Sequence of chain 56.C:
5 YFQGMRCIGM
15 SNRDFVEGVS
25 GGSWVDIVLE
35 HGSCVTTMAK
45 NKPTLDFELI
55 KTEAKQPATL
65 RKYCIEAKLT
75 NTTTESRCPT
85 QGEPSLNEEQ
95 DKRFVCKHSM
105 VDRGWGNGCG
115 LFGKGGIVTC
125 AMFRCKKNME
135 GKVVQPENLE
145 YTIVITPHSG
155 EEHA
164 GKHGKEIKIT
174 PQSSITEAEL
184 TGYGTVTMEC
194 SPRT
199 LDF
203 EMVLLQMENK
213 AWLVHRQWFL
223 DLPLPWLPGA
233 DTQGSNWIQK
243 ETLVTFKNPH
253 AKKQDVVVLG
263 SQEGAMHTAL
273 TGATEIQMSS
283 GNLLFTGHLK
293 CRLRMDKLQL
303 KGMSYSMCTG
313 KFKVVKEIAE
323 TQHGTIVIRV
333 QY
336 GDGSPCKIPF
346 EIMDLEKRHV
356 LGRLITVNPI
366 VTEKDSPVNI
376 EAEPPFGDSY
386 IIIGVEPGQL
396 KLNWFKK

Binding-site contacts:
Ligand atom C8 contacts residue MET126 of chain 56.C at 3.7 Å (hydrophobic).
Ligand atom O7 contacts residue MET126 of chain 56.C at 3.1 Å.
Ligand atom C6 contacts residue ASN75 of chain 56.C at 3.8 Å.
Ligand atom C7 contacts residue MET126 of chain 56.C at 3.8 Å (hydrophobic).
Ligand atom N2 contacts residue ASN75 of chain 56.C at 3.0 Å (h-bond).
Ligand atom O5 contacts residue ASN75 of chain 56.C at 2.1 Å (h-bond).
Ligand atom O5 contacts residue THR48 of chain 56.D at 4.0 Å.
Ligand atom O4 contacts residue NAG1 of chain 56.T at 1.6 Å.
Ligand atom C6 contacts residue THR48 of chain 56.D at 4.4 Å.
Ligand atom O6 contacts residue NAG1 of chain 56.T at 4.1 Å.
Ligand atom C5 contacts residue ASN75 of chain 56.C at 3.2 Å.
Ligand atom C1 contacts residue ASN75 of chain 56.C at 1.3 Å.
Ligand atom C4 contacts residue NAG1 of chain 56.T at 2.9 Å.
Ligand atom C2 contacts residue ASN75 of chain 56.C at 2.6 Å.
Ligand atom C8 contacts residue ASN75 of chain 56.C at 3.0 Å.
Ligand atom C4 contacts residue ASN75 of chain 56.C at 4.0 Å.
Ligand atom O6 contacts residue CYS45 of chain 56.D at 3.4 Å (h-bond).
Ligand atom O3 contacts residue NAG1 of chain 56.T at 2.4 Å (h-bond).
Ligand atom C3 contacts residue NAG1 of chain 56.T at 3.3 Å.
Ligand atom C3 contacts residue ASN75 of chain 56.C at 3.5 Å.
Ligand atom O6 contacts residue GLU46 of chain 56.D at 3.8 Å.
Ligand atom O6 contacts residue ASN75 of chain 56.C at 3.8 Å.
Ligand atom C8 contacts residue PHE98 of chain 56.C at 3.6 Å (hydrophobic).
Ligand atom O6 contacts residue THR48 of chain 56.D at 4.0 Å.
Ligand atom C7 contacts residue ASN75 of chain 56.C at 2.8 Å.
Ligand atom C2 contacts residue NAG1 of chain 56.T at 4.1 Å.
Ligand atom C6 contacts residue CYS45 of chain 56.D at 4.4 Å (hydrophobic).
Ligand atom O7 contacts residue ASN75 of chain 56.C at 3.2 Å (h-bond).
Ligand atom C6 contacts residue NAG1 of chain 56.T at 3.4 Å.
Ligand atom C5 contacts residue NAG1 of chain 56.T at 3.7 Å.

Sequence of chain 56.D:
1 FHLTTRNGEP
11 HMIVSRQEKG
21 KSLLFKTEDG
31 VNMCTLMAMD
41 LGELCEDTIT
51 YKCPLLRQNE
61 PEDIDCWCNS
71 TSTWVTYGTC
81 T

This protein binds this small molecule.
Small molecule (SMILES): CC(=O)N[C@@H]1[C@@H](O)[C@H](O)[C@@H](CO)O[C@H]1O